Sequence of chain 1.B:
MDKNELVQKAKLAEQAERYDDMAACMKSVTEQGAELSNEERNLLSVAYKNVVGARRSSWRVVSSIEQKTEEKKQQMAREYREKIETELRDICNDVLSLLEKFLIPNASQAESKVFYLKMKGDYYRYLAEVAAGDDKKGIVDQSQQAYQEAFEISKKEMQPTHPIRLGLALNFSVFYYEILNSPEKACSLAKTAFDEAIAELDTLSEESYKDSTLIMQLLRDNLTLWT

The protein below binds the small molecule below.
Small molecule (SMILES): O=C(CCOCCOCCOCCNC(=O)c1ccc(NC(=O)COc2ccccc2P(=O)(O)O)cc1)NCCNC(=O)CCOCCOCCOCCNC(=O)c1cccc(NC(=O)COc2ccccc2P(=O)(O)O)c1

Binding-site contacts:
Ligand atom CAU contacts residue ASN50 of chain 1.B at 3.6 Å.
Ligand atom CBQ contacts residue GLY53 of chain 1.B at 4.0 Å.
Ligand atom NBG contacts residue ARG56 of chain 1.B at 3.8 Å.
Ligand atom OAH contacts residue TYR128 of chain 1.B at 3.8 Å.
Ligand atom CAT contacts residue GLY53 of chain 1.B at 3.7 Å.
Ligand atom OBI contacts residue LYS49 of chain 1.B at 2.6 Å (salt-bridge).
Ligand atom OAG contacts residue ARG127 of chain 1.B at 2.8 Å (salt-bridge).
Ligand atom NBE contacts residue LEU220 of chain 1.B at 3.6 Å.
Ligand atom CAW contacts residue LYS49 of chain 1.B at 3.4 Å.
Ligand atom CAJ contacts residue ASN173 of chain 1.B at 3.3 Å.
Ligand atom CAJ contacts residue LEU172 of chain 1.B at 3.9 Å (hydrophobic).
Ligand atom OAE contacts residue ARG56 of chain 1.B at 2.8 Å (salt-bridge).
Ligand atom OBH contacts residue LYS49 of chain 1.B at 3.0 Å (salt-bridge).
Ligand atom CAT contacts residue ASN50 of chain 1.B at 4.0 Å.
Ligand atom OAD contacts residue GLY53 of chain 1.B at 3.7 Å.
Ligand atom PBT contacts residue ARG127 of chain 1.B at 3.8 Å.
Ligand atom CAX contacts residue LYS49 of chain 1.B at 3.5 Å.
Ligand atom CAY contacts residue LYS49 of chain 1.B at 3.6 Å.
Ligand atom CBP contacts residue ARG56 of chain 1.B at 3.6 Å.
Ligand atom OAH contacts residue ARG127 of chain 1.B at 2.6 Å (salt-bridge).
Ligand atom CBO contacts residue GLY53 of chain 1.B at 3.5 Å.
Ligand atom CAM contacts residue GLY53 of chain 1.B at 3.3 Å.
Ligand atom CAL contacts residue ARG56 of chain 1.B at 4.0 Å.
Ligand atom CAR contacts residue LEU220 of chain 1.B at 3.9 Å (hydrophobic).
Ligand atom CAI contacts residue VAL176 of chain 1.B at 3.9 Å (hydrophobic).
Ligand atom OBH contacts residue ASN50 of chain 1.B at 3.9 Å.
Ligand atom PBT contacts residue TYR128 of chain 1.B at 3.8 Å.
Ligand atom CAO contacts residue ASN173 of chain 1.B at 3.4 Å.
Ligand atom OAH contacts residue ARG56 of chain 1.B at 2.8 Å (salt-bridge).
Ligand atom OAG contacts residue TYR128 of chain 1.B at 2.6 Å (h-bond).
Ligand atom CAK contacts residue SER57 of chain 1.B at 4.0 Å.
Ligand atom CAV contacts residue LYS49 of chain 1.B at 3.5 Å.
Ligand atom NBF contacts residue GLY53 of chain 1.B at 3.4 Å.
Ligand atom PBT contacts residue ARG56 of chain 1.B at 3.7 Å.
Ligand atom OAE contacts residue TYR128 of chain 1.B at 3.9 Å.
Ligand atom CAP contacts residue ARG56 of chain 1.B at 3.6 Å.
Ligand atom CAS contacts residue LEU220 of chain 1.B at 4.0 Å (hydrophobic).
Ligand atom CAL contacts residue ARG60 of chain 1.B at 3.6 Å.
Ligand atom OAC contacts residue ARG60 of chain 1.B at 3.9 Å.
Ligand atom OAD contacts residue LYS49 of chain 1.B at 3.1 Å (salt-bridge).